The protein below binds the small molecule below.
Small molecule (SMILES): CC(=O)N[C@@H](CCCN=C(N)N)C(=O)N[C@@H](CCC(N)=O)C(=O)N[C@@H](CC1CCCCC1)C(=O)N(C)[C@@H](CC(=O)O)C(=O)N[C@@H](CC(C)C)C(=O)N[C@@H](Cc1ccc(Cl)c(Cl)c1)C(=O)O

Binding-site contacts:
Ligand atom CA contacts residue GLY194 of chain 1.A at 3.4 Å.
Ligand atom CB contacts residue GLY194 of chain 1.A at 3.5 Å.
Ligand atom N contacts residue GLY194 of chain 1.A at 2.7 Å (h-bond).
Ligand atom CLE1 contacts residue THR192 of chain 1.A at 3.4 Å.
Ligand atom CB contacts residue MET382 of chain 1.A at 3.6 Å (hydrophobic).
Ligand atom OD1 contacts residue HIS195 of chain 1.A at 3.6 Å.
Ligand atom O contacts residue ARG385 of chain 1.A at 2.9 Å (salt-bridge).
Ligand atom C contacts residue MET382 of chain 1.A at 3.7 Å (hydrophobic).
Ligand atom O contacts residue MET382 of chain 1.A at 3.4 Å.
Ligand atom CB contacts residue GLY194 of chain 1.A at 3.7 Å.
Ligand atom CB contacts residue PRO383 of chain 1.A at 3.2 Å (hydrophobic).
Ligand atom CLZ contacts residue GLY194 of chain 1.A at 3.7 Å.
Ligand atom CG contacts residue HIS195 of chain 1.A at 3.6 Å.
Ligand atom CG contacts residue HIS195 of chain 1.A at 3.6 Å.
Ligand atom CLZ contacts residue LEU175 of chain 1.A at 3.5 Å.
Ligand atom CA contacts residue PRO383 of chain 1.A at 3.6 Å (hydrophobic).
Ligand atom CG contacts residue GLY194 of chain 1.A at 3.5 Å.
Ligand atom NE2 contacts residue HIS195 of chain 1.A at 3.7 Å.
Ligand atom OE1 contacts residue TYR343 of chain 1.A at 3.6 Å.
Ligand atom OD2 contacts residue HIS195 of chain 1.A at 3.3 Å.
Ligand atom CD1 contacts residue ARG196 of chain 1.A at 3.7 Å.
Ligand atom O contacts residue MET384 of chain 1.A at 3.3 Å.
Ligand atom N contacts residue PRO383 of chain 1.A at 3.0 Å (h-bond).
Ligand atom OE1 contacts residue MET384 of chain 1.A at 3.4 Å.
Ligand atom CD2 contacts residue PRO383 of chain 1.A at 3.4 Å (hydrophobic).
Ligand atom NE2 contacts residue PRO383 of chain 1.A at 3.5 Å (h-bond).
Ligand atom C contacts residue GLY194 of chain 1.A at 3.5 Å.
Ligand atom C contacts residue ARG385 of chain 1.A at 3.6 Å.
Ligand atom O contacts residue ARG385 of chain 1.A at 2.8 Å (salt-bridge).
Ligand atom CD1 contacts residue THR192 of chain 1.A at 3.5 Å.
Ligand atom CH3 contacts residue MET384 of chain 1.A at 3.5 Å (hydrophobic).
Ligand atom CA contacts residue GLY194 of chain 1.A at 3.7 Å.
Ligand atom OD1 contacts residue GLY194 of chain 1.A at 3.4 Å (h-bond).
Ligand atom C contacts residue MET382 of chain 1.A at 3.5 Å (hydrophobic).
Ligand atom NE2 contacts residue MET382 of chain 1.A at 3.0 Å (h-bond).
Ligand atom CLZ contacts residue PRO262 of chain 1.A at 3.5 Å.
Ligand atom CB contacts residue ARG385 of chain 1.A at 3.6 Å.
Ligand atom CG contacts residue GLY194 of chain 1.A at 3.6 Å.
Ligand atom CG contacts residue PRO383 of chain 1.A at 3.5 Å (hydrophobic).
Ligand atom O contacts residue MET382 of chain 1.A at 3.4 Å.

Sequence of chain 1.A:
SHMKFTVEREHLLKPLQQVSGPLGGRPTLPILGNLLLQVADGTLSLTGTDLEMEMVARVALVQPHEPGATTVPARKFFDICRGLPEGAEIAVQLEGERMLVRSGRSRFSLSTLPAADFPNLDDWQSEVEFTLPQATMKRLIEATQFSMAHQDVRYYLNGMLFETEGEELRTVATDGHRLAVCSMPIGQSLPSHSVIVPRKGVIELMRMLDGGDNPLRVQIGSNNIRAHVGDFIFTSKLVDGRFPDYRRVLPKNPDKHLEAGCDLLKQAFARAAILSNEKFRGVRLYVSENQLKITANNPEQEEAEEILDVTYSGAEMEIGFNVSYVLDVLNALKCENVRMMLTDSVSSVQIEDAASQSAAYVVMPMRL